Sequence of chain 1.E:
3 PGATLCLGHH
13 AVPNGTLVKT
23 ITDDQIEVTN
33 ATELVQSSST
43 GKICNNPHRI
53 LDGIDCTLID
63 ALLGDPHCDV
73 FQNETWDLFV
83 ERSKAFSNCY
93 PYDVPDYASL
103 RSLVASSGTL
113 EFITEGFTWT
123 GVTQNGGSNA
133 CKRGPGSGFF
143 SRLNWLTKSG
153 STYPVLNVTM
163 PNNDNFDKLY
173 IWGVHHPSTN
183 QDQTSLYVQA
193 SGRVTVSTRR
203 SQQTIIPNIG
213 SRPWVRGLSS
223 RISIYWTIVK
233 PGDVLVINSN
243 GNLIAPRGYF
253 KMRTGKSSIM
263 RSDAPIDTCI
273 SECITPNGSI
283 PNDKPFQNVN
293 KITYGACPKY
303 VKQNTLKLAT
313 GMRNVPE

Binding-site contacts:
Ligand atom C8 contacts residue THR161 of chain 1.C at 3.7 Å.
Ligand atom O4 contacts residue TRP216 of chain 1.E at 4.4 Å.
Ligand atom C3 contacts residue ASN159 of chain 1.C at 3.8 Å.
Ligand atom O7 contacts residue ASN159 of chain 1.C at 4.1 Å.
Ligand atom C6 contacts residue TRP216 of chain 1.E at 3.8 Å (hydrophobic).
Ligand atom N2 contacts residue SER213 of chain 1.E at 2.9 Å (h-bond).
Ligand atom C7 contacts residue SER213 of chain 1.E at 3.7 Å.
Ligand atom O5 contacts residue THR161 of chain 1.C at 4.3 Å.
Ligand atom C6 contacts residue THR161 of chain 1.C at 3.2 Å.
Ligand atom C8 contacts residue THR181 of chain 1.E at 4.4 Å.
Ligand atom C7 contacts residue PRO215 of chain 1.E at 4.3 Å (hydrophobic).
Ligand atom C2 contacts residue ASN159 of chain 1.C at 2.5 Å.
Ligand atom C1 contacts residue SER213 of chain 1.E at 4.0 Å.
Ligand atom O2 contacts residue ARG201 of chain 1.C at 4.0 Å.
Ligand atom C8 contacts residue VAL238 of chain 1.C at 4.3 Å (hydrophobic).
Ligand atom O5 contacts residue ASN159 of chain 1.C at 2.3 Å (h-bond).
Ligand atom C1 contacts residue ASN159 of chain 1.C at 1.4 Å.
Ligand atom C5 contacts residue TRP216 of chain 1.E at 3.9 Å (hydrophobic).
Ligand atom C7 contacts residue ASN159 of chain 1.C at 3.7 Å.
Ligand atom O7 contacts residue PRO215 of chain 1.E at 3.4 Å.
Ligand atom C3 contacts residue SER213 of chain 1.E at 4.3 Å.
Ligand atom C7 contacts residue TRP216 of chain 1.E at 3.8 Å (hydrophobic).
Ligand atom O7 contacts residue TRP216 of chain 1.E at 2.9 Å (h-bond).
Ligand atom C8 contacts residue SER213 of chain 1.E at 3.4 Å.
Ligand atom C1 contacts residue TRP216 of chain 1.E at 4.0 Å (hydrophobic).
Ligand atom O6 contacts residue THR161 of chain 1.C at 4.0 Å.
Ligand atom C2 contacts residue SER213 of chain 1.E at 3.9 Å.
Ligand atom O3 contacts residue TRP216 of chain 1.E at 3.6 Å.
Ligand atom C5 contacts residue ASN159 of chain 1.C at 3.6 Å.
Ligand atom C2 contacts residue TRP216 of chain 1.E at 3.9 Å (hydrophobic).
Ligand atom C4 contacts residue ASN159 of chain 1.C at 4.2 Å.
Ligand atom C5 contacts residue THR161 of chain 1.C at 4.1 Å.
Ligand atom C3 contacts residue TRP216 of chain 1.E at 4.3 Å (hydrophobic).
Ligand atom O5 contacts residue TRP216 of chain 1.E at 4.2 Å.
Ligand atom N2 contacts residue TRP216 of chain 1.E at 4.3 Å.
Ligand atom C4 contacts residue TRP216 of chain 1.E at 3.8 Å (hydrophobic).
Ligand atom N2 contacts residue ASN159 of chain 1.C at 2.9 Å (h-bond).
Ligand atom C8 contacts residue PRO215 of chain 1.E at 4.4 Å (hydrophobic).
Ligand atom C8 contacts residue VAL236 of chain 1.C at 3.9 Å (hydrophobic).
Ligand atom O7 contacts residue ARG214 of chain 1.E at 4.0 Å.

The protein below binds the small molecule below.
Small molecule (SMILES): CC(=O)N[C@H]1[C@H](O[C@H]2[C@H](O)[C@@H](NC(C)=O)CO[C@@H]2CO)O[C@H](CO)[C@@H](O[C@@H]2O[C@H](CO[C@H]3O[C@H](CO)[C@@H](O)[C@H](O)[C@@H]3O)[C@@H](O)[C@H](O[C@H]3O[C@H](CO)[C@@H](O)[C@H](O)[C@@H]3O)[C@@H]2O)[C@@H]1O

Sequence of chain 1.C:
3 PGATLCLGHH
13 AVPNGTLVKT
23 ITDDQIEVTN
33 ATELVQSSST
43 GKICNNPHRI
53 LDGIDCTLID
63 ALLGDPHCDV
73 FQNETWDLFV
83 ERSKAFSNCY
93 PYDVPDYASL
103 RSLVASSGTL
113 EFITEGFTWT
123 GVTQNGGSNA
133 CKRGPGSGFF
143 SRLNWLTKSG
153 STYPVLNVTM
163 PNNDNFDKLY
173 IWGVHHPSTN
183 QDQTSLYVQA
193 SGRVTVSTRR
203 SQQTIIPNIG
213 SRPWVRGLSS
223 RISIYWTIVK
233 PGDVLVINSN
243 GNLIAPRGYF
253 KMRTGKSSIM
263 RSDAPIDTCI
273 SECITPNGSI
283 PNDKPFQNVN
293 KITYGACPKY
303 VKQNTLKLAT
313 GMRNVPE